Sequence of chain 1.B:
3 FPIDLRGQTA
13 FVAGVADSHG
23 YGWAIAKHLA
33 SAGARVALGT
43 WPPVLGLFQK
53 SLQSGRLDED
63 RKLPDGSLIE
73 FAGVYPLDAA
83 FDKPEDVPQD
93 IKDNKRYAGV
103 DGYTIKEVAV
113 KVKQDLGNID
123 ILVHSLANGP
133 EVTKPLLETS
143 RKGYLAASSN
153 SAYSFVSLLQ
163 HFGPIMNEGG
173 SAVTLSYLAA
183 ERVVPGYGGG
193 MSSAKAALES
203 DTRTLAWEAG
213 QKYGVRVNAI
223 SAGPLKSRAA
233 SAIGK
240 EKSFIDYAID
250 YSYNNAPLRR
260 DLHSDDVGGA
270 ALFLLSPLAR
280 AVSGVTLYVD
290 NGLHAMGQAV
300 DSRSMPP

This small molecule binds to this protein.
Small molecule (SMILES): Oc1cc(Cl)ccc1Oc1ccc(Cl)cc1Cl

Binding-site contacts:
Ligand atom C11 contacts residue MET193 of chain 1.B at 3.7 Å (hydrophobic).
Ligand atom C4 contacts residue ALA232 of chain 1.B at 3.7 Å (hydrophobic).
Ligand atom C4 contacts residue NAD1 of chain 1.E at 3.5 Å.
Ligand atom C1 contacts residue TYR179 of chain 1.B at 3.9 Å (hydrophobic).
Ligand atom O17 contacts residue TYR189 of chain 1.B at 2.5 Å (h-bond).
Ligand atom C9 contacts residue ALA231 of chain 1.B at 3.8 Å (hydrophobic).
Ligand atom CL16 contacts residue ALA129 of chain 1.B at 3.6 Å.
Ligand atom C10 contacts residue ALA231 of chain 1.B at 4.0 Å (hydrophobic).
Ligand atom C12 contacts residue VAL134 of chain 1.B at 4.2 Å (hydrophobic).
Ligand atom C3 contacts residue ALA232 of chain 1.B at 3.9 Å (hydrophobic).
Ligand atom CL14 contacts residue TYR179 of chain 1.B at 3.7 Å.
Ligand atom CL16 contacts residue ALA231 of chain 1.B at 3.5 Å.
Ligand atom C6 contacts residue TYR189 of chain 1.B at 3.4 Å (hydrophobic).
Ligand atom C12 contacts residue ILE235 of chain 1.B at 3.9 Å (hydrophobic).
Ligand atom CL15 contacts residue GLY131 of chain 1.B at 3.1 Å.
Ligand atom C5 contacts residue NAD1 of chain 1.E at 3.5 Å.
Ligand atom C2 contacts residue NAD1 of chain 1.E at 3.4 Å.
Ligand atom C1 contacts residue TYR189 of chain 1.B at 3.2 Å (hydrophobic).
Ligand atom CL14 contacts residue NAD1 of chain 1.E at 3.7 Å.
Ligand atom C10 contacts residue MET193 of chain 1.B at 4.2 Å (hydrophobic).
Ligand atom CL16 contacts residue NAD1 of chain 1.E at 3.4 Å.
Ligand atom C2 contacts residue TYR189 of chain 1.B at 4.1 Å (hydrophobic).
Ligand atom O17 contacts residue LYS197 of chain 1.B at 3.8 Å.
Ligand atom CL14 contacts residue PHE243 of chain 1.B at 4.0 Å.
Ligand atom O17 contacts residue NAD1 of chain 1.E at 2.9 Å (h-bond).
Ligand atom C10 contacts residue ALA129 of chain 1.B at 3.4 Å (hydrophobic).
Ligand atom C1 contacts residue NAD1 of chain 1.E at 3.5 Å.
Ligand atom O17 contacts residue MET193 of chain 1.B at 4.0 Å.
Ligand atom C12 contacts residue MET193 of chain 1.B at 3.2 Å (hydrophobic).
Ligand atom C3 contacts residue NAD1 of chain 1.E at 3.2 Å.
Ligand atom C9 contacts residue ALA129 of chain 1.B at 3.9 Å (hydrophobic).
Ligand atom C3 contacts residue ILE244 of chain 1.B at 4.2 Å (hydrophobic).
Ligand atom CL14 contacts residue PRO226 of chain 1.B at 4.2 Å.
Ligand atom O7 contacts residue NAD1 of chain 1.E at 3.3 Å.
Ligand atom C6 contacts residue NAD1 of chain 1.E at 3.7 Å.
Ligand atom C11 contacts residue GLY131 of chain 1.B at 4.1 Å.
Ligand atom CL15 contacts residue ASN130 of chain 1.B at 3.9 Å.
Ligand atom C13 contacts residue ILE235 of chain 1.B at 3.9 Å (hydrophobic).
Ligand atom C13 contacts residue MET193 of chain 1.B at 3.3 Å (hydrophobic).
Ligand atom C8 contacts residue MET193 of chain 1.B at 3.9 Å (hydrophobic).